Binding-site contacts:
Ligand atom N2 contacts residue ASN1226 of chain 1.B at 2.9 Å (h-bond).
Ligand atom C7 contacts residue ASP895 of chain 1.C at 4.1 Å.
Ligand atom C5 contacts residue ASN1226 of chain 1.B at 3.7 Å.
Ligand atom C6 contacts residue ASN896 of chain 1.C at 3.8 Å.
Ligand atom C7 contacts residue ASN1226 of chain 1.B at 3.2 Å.
Ligand atom O7 contacts residue ASN1226 of chain 1.B at 3.1 Å (h-bond).
Ligand atom O6 contacts residue VAL894 of chain 1.C at 4.1 Å.
Ligand atom O3 contacts residue ASN896 of chain 1.C at 4.1 Å.
Ligand atom O6 contacts residue ASP893 of chain 1.C at 3.6 Å.
Ligand atom C1 contacts residue ASN1226 of chain 1.B at 1.4 Å.
Ligand atom C6 contacts residue ASP895 of chain 1.C at 3.9 Å.
Ligand atom C3 contacts residue ASP893 of chain 1.C at 4.5 Å.
Ligand atom O4 contacts residue ASP893 of chain 1.C at 2.4 Å (salt-bridge).
Ligand atom O6 contacts residue ASN896 of chain 1.C at 3.7 Å.
Ligand atom C3 contacts residue ASN1226 of chain 1.B at 3.8 Å.
Ligand atom C4 contacts residue ASN1226 of chain 1.B at 4.2 Å.
Ligand atom C6 contacts residue VAL894 of chain 1.C at 3.8 Å (hydrophobic).
Ligand atom C5 contacts residue ASP893 of chain 1.C at 4.0 Å.
Ligand atom O5 contacts residue ASN1226 of chain 1.B at 2.4 Å (h-bond).
Ligand atom C8 contacts residue GLN1016 of chain 1.C at 4.5 Å.
Ligand atom C8 contacts residue ASN1226 of chain 1.B at 3.9 Å.
Ligand atom O7 contacts residue ASP895 of chain 1.C at 2.9 Å (salt-bridge).
Ligand atom C6 contacts residue ASP893 of chain 1.C at 3.8 Å.
Ligand atom C4 contacts residue ASP893 of chain 1.C at 3.7 Å.
Ligand atom C2 contacts residue ASN1226 of chain 1.B at 2.5 Å.

Sequence of chain 1.C:
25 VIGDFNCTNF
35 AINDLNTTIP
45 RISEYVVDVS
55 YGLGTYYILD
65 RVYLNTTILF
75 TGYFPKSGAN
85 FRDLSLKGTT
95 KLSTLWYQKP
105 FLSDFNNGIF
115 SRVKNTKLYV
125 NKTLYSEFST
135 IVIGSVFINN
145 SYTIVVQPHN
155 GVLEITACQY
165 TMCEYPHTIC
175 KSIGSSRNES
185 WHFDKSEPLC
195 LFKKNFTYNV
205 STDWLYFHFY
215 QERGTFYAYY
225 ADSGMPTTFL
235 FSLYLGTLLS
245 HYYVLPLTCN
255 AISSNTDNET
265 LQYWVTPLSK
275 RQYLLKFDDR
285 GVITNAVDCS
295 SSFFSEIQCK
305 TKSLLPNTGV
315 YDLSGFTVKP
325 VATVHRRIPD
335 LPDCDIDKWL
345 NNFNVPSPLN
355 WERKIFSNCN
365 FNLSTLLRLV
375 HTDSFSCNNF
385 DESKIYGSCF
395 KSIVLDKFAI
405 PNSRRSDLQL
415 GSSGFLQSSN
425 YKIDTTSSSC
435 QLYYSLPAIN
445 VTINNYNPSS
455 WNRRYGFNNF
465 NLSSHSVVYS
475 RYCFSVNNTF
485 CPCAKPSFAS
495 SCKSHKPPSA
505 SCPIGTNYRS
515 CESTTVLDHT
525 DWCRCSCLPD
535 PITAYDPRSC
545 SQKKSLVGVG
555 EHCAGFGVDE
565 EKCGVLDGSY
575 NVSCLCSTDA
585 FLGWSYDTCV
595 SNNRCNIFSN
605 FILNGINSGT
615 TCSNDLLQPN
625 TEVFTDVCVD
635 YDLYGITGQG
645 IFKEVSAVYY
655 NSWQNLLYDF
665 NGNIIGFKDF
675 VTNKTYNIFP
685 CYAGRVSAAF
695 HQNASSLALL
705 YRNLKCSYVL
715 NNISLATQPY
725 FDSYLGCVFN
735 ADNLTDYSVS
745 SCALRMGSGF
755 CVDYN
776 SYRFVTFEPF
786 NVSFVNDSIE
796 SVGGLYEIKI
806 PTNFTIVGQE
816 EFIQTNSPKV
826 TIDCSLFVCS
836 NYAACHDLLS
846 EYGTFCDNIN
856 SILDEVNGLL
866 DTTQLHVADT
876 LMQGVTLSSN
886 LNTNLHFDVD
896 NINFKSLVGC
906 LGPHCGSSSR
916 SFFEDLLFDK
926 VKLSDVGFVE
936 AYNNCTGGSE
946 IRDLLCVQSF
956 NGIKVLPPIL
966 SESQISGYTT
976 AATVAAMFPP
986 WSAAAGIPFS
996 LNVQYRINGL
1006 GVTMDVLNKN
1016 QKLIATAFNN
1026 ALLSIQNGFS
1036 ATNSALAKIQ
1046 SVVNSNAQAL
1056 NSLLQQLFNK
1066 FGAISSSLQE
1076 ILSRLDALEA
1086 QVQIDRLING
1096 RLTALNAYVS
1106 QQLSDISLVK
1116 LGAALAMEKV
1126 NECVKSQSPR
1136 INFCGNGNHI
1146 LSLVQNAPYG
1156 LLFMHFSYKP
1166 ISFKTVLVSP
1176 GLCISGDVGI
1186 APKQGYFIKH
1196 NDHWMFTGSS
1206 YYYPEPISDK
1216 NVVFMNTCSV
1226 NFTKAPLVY

The small molecule below binds the protein below.
Small molecule (SMILES): CC(=O)N[C@H]1[C@H](O[C@H]2[C@H](O)[C@@H](NC(C)=O)CO[C@@H]2CO)O[C@H](CO)[C@@H](O)[C@@H]1O

Sequence of chain 1.B:
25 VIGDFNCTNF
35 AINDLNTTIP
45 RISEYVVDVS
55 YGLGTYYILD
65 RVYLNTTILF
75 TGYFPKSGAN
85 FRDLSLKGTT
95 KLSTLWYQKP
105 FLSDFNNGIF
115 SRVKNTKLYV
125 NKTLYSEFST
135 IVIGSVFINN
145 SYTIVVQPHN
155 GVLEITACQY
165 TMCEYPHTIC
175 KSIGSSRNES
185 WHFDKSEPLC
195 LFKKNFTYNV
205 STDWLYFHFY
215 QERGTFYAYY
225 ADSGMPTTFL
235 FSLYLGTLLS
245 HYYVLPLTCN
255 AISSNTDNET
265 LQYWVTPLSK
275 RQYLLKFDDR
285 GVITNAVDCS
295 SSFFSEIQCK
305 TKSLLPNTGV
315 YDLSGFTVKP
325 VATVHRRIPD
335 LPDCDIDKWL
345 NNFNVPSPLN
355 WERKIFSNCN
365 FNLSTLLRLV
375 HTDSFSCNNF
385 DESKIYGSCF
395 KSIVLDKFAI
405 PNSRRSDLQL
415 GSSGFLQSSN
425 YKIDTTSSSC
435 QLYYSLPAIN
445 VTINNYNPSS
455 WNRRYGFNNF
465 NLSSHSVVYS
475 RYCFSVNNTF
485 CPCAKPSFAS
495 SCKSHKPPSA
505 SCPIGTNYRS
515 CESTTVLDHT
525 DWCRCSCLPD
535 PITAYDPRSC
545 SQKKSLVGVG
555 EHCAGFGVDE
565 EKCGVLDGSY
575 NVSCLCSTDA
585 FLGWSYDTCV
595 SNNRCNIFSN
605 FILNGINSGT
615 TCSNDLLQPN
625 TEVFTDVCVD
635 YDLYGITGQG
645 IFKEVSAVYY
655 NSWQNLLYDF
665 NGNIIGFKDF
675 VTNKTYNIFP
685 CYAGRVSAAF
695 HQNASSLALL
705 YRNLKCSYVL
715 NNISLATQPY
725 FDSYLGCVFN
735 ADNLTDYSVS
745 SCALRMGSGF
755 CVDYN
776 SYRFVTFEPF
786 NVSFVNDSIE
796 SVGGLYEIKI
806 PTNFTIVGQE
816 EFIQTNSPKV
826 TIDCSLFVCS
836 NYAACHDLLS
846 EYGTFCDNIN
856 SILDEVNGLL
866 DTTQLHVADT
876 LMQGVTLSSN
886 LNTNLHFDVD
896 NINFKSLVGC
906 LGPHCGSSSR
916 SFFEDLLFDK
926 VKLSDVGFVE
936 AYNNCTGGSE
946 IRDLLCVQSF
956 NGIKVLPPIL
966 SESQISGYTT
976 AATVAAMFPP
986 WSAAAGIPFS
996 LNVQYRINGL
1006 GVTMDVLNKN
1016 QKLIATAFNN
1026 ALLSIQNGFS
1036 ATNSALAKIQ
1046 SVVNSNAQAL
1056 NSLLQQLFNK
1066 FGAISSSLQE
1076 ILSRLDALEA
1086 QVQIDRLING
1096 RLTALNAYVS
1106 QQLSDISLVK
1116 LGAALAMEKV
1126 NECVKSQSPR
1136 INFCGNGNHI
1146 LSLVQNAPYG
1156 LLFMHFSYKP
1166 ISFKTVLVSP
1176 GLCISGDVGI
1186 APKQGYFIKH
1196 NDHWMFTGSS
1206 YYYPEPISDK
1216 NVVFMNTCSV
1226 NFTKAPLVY